Binding-site contacts:
Ligand atom O2' contacts residue MG1 of chain 1.DE at 3.2 Å.
Ligand atom C1' contacts residue MG1 of chain 1.DE at 4.1 Å.
Ligand atom O3' contacts residue AB91 of chain 1.CE at 3.5 Å (h-bond).
Ligand atom C4' contacts residue MG1 of chain 1.DE at 3.7 Å.
Ligand atom O4' contacts residue MG1 of chain 1.DE at 3.6 Å.
Ligand atom OP1 contacts residue AB91 of chain 1.CE at 3.8 Å.
Ligand atom O2' contacts residue AB91 of chain 1.CE at 4.1 Å.
Ligand atom C2' contacts residue MG1 of chain 1.DE at 4.1 Å.
Ligand atom P contacts residue AB91 of chain 1.CE at 4.4 Å.

A small-molecule ligand and the protein it binds are described below.
Small molecule (SMILES): Nc1ccn([C@@H]2O[C@H](CO[P](=O)(O)O[C@H]3[C@@H](O)[C@H](n4ccc(=O)[nH]c4=O)O[C@@H]3CO[P](=O)(O)O[C@H]3[C@@H](O)[C@H](n4ccc(=O)[nH]c4=O)O[C@@H]3COP(=O)=O)[C@@H](O[P](=O)(O)OC[C@H]3O[C@@H](n4ccc(=O)[nH]c4=O)[C@H](O)[C@@H]3O)[C@H]2O)c(=O)n1